Sequence of chain 1.C:
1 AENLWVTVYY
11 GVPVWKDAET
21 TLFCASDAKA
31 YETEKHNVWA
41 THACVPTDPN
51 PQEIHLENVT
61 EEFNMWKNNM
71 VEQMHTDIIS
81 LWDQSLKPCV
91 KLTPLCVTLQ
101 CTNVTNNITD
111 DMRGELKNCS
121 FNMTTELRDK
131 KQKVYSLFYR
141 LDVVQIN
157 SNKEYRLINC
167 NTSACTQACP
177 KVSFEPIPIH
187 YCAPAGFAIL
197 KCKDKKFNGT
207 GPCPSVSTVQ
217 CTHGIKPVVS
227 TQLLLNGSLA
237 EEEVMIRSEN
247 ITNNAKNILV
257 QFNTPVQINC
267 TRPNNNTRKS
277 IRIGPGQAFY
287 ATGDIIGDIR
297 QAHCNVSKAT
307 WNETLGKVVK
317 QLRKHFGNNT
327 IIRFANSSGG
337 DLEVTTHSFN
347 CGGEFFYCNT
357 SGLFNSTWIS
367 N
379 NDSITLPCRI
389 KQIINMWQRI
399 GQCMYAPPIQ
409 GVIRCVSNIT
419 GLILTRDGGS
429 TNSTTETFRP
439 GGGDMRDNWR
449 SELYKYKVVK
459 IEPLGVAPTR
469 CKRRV

Binding-site contacts:
Ligand atom O6 contacts residue PRO182 of chain 1.C at 4.5 Å.
Ligand atom C7 contacts residue ASN232 of chain 1.C at 3.4 Å.
Ligand atom C8 contacts residue VAL224 of chain 1.C at 3.7 Å (hydrophobic).
Ligand atom O7 contacts residue PRO182 of chain 1.C at 3.8 Å.
Ligand atom C1 contacts residue SER415 of chain 1.C at 3.8 Å.
Ligand atom C4 contacts residue ASN232 of chain 1.C at 4.2 Å.
Ligand atom O5 contacts residue ASN232 of chain 1.C at 2.3 Å (h-bond).
Ligand atom C2 contacts residue SER415 of chain 1.C at 3.8 Å.
Ligand atom O5 contacts residue NAG1 of chain 1.U at 3.7 Å.
Ligand atom C2 contacts residue VAL414 of chain 1.C at 4.5 Å (hydrophobic).
Ligand atom O7 contacts residue VAL224 of chain 1.C at 3.8 Å.
Ligand atom C8 contacts residue ASN232 of chain 1.C at 4.5 Å.
Ligand atom C6 contacts residue NAG1 of chain 1.U at 3.9 Å.
Ligand atom C4 contacts residue VAL414 of chain 1.C at 3.9 Å (hydrophobic).
Ligand atom O6 contacts residue VAL414 of chain 1.C at 4.4 Å.
Ligand atom O6 contacts residue GLU181 of chain 1.C at 3.7 Å.
Ligand atom C8 contacts residue ASN346 of chain 1.C at 3.2 Å.
Ligand atom C1 contacts residue ASN232 of chain 1.C at 1.4 Å.
Ligand atom N2 contacts residue ASN232 of chain 1.C at 2.8 Å (h-bond).
Ligand atom C8 contacts residue LEU231 of chain 1.C at 4.2 Å (hydrophobic).
Ligand atom C3 contacts residue VAL414 of chain 1.C at 3.8 Å (hydrophobic).
Ligand atom C2 contacts residue ASN232 of chain 1.C at 2.4 Å.
Ligand atom C7 contacts residue VAL224 of chain 1.C at 4.1 Å (hydrophobic).
Ligand atom O5 contacts residue VAL414 of chain 1.C at 4.1 Å.
Ligand atom C3 contacts residue ASN232 of chain 1.C at 3.7 Å.
Ligand atom C6 contacts residue VAL414 of chain 1.C at 4.4 Å (hydrophobic).
Ligand atom O4 contacts residue VAL414 of chain 1.C at 3.8 Å.
Ligand atom C8 contacts residue SER415 of chain 1.C at 4.3 Å.
Ligand atom C7 contacts residue SER415 of chain 1.C at 4.2 Å.
Ligand atom C5 contacts residue VAL414 of chain 1.C at 3.4 Å (hydrophobic).
Ligand atom O7 contacts residue ASN232 of chain 1.C at 3.5 Å (h-bond).
Ligand atom N2 contacts residue SER415 of chain 1.C at 3.2 Å (h-bond).
Ligand atom C1 contacts residue VAL414 of chain 1.C at 4.0 Å (hydrophobic).
Ligand atom C7 contacts residue ASN346 of chain 1.C at 4.2 Å.
Ligand atom C5 contacts residue NAG1 of chain 1.U at 4.4 Å.
Ligand atom C5 contacts residue ASN232 of chain 1.C at 3.6 Å.
Ligand atom C6 contacts residue GLU181 of chain 1.C at 4.1 Å.
Ligand atom C3 contacts residue SER415 of chain 1.C at 3.9 Å.

A small-molecule ligand and the protein it binds are described below.
Small molecule (SMILES): CC(=O)N[C@H]1[C@H](O[C@H]2[C@H](O)[C@@H](NC(C)=O)CO[C@@H]2CO)O[C@H](CO)[C@@H](O[C@@H]2O[C@H](CO)[C@@H](O)[C@H](O[C@H]3O[C@H](CO)[C@@H](O)[C@H](O)[C@@H]3O)[C@@H]2O)[C@@H]1O